Binding-site contacts:
Ligand atom CAK contacts residue PRO217 of chain 1.A at 3.8 Å (hydrophobic).
Ligand atom CAH contacts residue PRO217 of chain 1.A at 3.6 Å (hydrophobic).
Ligand atom CAV contacts residue PRO217 of chain 1.A at 3.9 Å (hydrophobic).
Ligand atom CAG contacts residue MG1 of chain 1.L at 2.9 Å.
Ligand atom CAU contacts residue GLU224 of chain 1.A at 3.2 Å.
Ligand atom CAU contacts residue PRO217 of chain 1.A at 3.9 Å (hydrophobic).
Ligand atom OAD contacts residue GLU224 of chain 1.A at 2.9 Å (salt-bridge).
Ligand atom CAY contacts residue GLU224 of chain 1.A at 3.8 Å.
Ligand atom OAD contacts residue MG1 of chain 1.M at 2.0 Å.
Ligand atom CAQ contacts residue TYR215 of chain 1.A at 3.8 Å (hydrophobic).
Ligand atom CAP contacts residue PRO217 of chain 1.A at 3.9 Å (hydrophobic).
Ligand atom NAS contacts residue PRO217 of chain 1.A at 3.5 Å.
Ligand atom CAY contacts residue MG1 of chain 1.M at 3.4 Å.
Ligand atom CAX contacts residue MG1 of chain 1.L at 3.0 Å.
Ligand atom CAY contacts residue PRO217 of chain 1.A at 3.9 Å (hydrophobic).
Ligand atom CAX contacts residue GLU224 of chain 1.A at 3.6 Å.
Ligand atom NAR contacts residue ASP188 of chain 1.A at 2.9 Å (salt-bridge).
Ligand atom CAU contacts residue MG1 of chain 1.M at 2.7 Å.
Ligand atom OAD contacts residue MG1 of chain 1.L at 2.3 Å.
Ligand atom CBB contacts residue MG1 of chain 1.L at 2.9 Å.
Ligand atom CAW contacts residue PRO217 of chain 1.A at 3.4 Å (hydrophobic).
Ligand atom NAT contacts residue MG1 of chain 1.M at 3.7 Å.
Ligand atom CAJ contacts residue PRO217 of chain 1.A at 3.3 Å (hydrophobic).
Ligand atom CAX contacts residue ASP188 of chain 1.A at 4.0 Å.
Ligand atom NAR contacts residue MG1 of chain 1.L at 2.0 Å.
Ligand atom OAD contacts residue ASP188 of chain 1.A at 3.5 Å (salt-bridge).
Ligand atom OAD contacts residue ASP131 of chain 1.A at 3.0 Å (salt-bridge).
Ligand atom CBB contacts residue ASP188 of chain 1.A at 3.7 Å.
Ligand atom CAG contacts residue ASP188 of chain 1.A at 3.5 Å.
Ligand atom CAJ contacts residue GLU224 of chain 1.A at 3.7 Å.
Ligand atom OAB contacts residue TYR215 of chain 1.A at 3.3 Å.
Ligand atom OAC contacts residue PRO217 of chain 1.A at 3.5 Å.
Ligand atom OAA contacts residue ASP131 of chain 1.A at 3.6 Å.
Ligand atom CAI contacts residue PRO217 of chain 1.A at 4.0 Å (hydrophobic).
Ligand atom OAA contacts residue GLU224 of chain 1.A at 2.7 Å (salt-bridge).
Ligand atom CAX contacts residue MG1 of chain 1.M at 3.0 Å.
Ligand atom OAA contacts residue MG1 of chain 1.M at 1.6 Å.
Ligand atom FAE contacts residue GLN218 of chain 1.A at 3.8 Å.
Ligand atom OAB contacts residue PRO217 of chain 1.A at 3.9 Å.
Ligand atom CAH contacts residue GLU224 of chain 1.A at 3.6 Å.

The protein below binds the small molecule below.
Small molecule (SMILES): O=C(NCc1ccc(F)cc1)c1nc(N2CCCCS2(=O)=O)c2cccnc2c1O

Sequence of chain 1.A:
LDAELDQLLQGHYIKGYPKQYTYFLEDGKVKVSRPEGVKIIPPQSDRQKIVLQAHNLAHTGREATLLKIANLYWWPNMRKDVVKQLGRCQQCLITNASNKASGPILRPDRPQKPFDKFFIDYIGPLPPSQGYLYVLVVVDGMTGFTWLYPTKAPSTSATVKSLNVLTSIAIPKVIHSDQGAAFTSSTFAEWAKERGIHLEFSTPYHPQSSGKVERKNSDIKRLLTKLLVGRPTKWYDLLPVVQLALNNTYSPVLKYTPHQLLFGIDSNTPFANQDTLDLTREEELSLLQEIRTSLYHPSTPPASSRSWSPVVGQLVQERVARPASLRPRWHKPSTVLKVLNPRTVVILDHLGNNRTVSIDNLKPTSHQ